Sequence of chain 1.C:
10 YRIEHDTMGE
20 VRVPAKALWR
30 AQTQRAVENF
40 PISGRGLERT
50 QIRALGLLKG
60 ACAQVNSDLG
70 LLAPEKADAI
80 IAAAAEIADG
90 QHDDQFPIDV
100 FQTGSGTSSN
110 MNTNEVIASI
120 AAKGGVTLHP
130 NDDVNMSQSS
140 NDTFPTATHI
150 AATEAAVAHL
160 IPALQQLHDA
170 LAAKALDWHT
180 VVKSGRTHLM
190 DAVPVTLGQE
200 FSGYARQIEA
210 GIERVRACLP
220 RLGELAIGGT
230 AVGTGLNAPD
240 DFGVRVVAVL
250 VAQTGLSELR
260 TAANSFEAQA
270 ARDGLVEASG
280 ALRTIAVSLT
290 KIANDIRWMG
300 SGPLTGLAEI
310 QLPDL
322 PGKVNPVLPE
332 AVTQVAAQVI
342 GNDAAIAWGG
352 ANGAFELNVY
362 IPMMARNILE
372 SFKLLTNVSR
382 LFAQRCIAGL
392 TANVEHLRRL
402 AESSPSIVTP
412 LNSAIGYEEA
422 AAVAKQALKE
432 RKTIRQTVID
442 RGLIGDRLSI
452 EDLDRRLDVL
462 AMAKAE

This small molecule binds to this protein.
Small molecule (SMILES): COc1ccc(S(=O)(=O)N2CCc3ccccc3CC2)cc1NC(=O)Cc1n[nH]c(=O)c2ccccc12

Binding-site contacts:
Ligand atom C20 contacts residue ARG400 of chain 1.C at 3.4 Å.
Ligand atom O1 contacts residue L0K1 of chain 1.H at 3.5 Å (h-bond).
Ligand atom O2 contacts residue LEU429 of chain 1.A at 3.4 Å (h-bond).
Ligand atom C25 contacts residue ARG432 of chain 1.A at 3.5 Å.
Ligand atom C19 contacts residue ARG400 of chain 1.C at 3.6 Å.
Ligand atom C1 contacts residue LEU303 of chain 1.A at 3.5 Å (hydrophobic).
Ligand atom N1 contacts residue ARG432 of chain 1.A at 3.4 Å (salt-bridge).
Ligand atom O3 contacts residue L0K1 of chain 1.H at 3.2 Å (h-bond).
Ligand atom C16 contacts residue L0K1 of chain 1.H at 3.3 Å.
Ligand atom O3 contacts residue ARG432 of chain 1.A at 2.9 Å (salt-bridge).
Ligand atom C24 contacts residue ARG432 of chain 1.A at 3.6 Å.
Ligand atom C3 contacts residue L0K1 of chain 1.H at 3.6 Å.
Ligand atom N2 contacts residue LEU429 of chain 1.A at 2.8 Å (h-bond).
Ligand atom C2 contacts residue LEU303 of chain 1.A at 3.2 Å (hydrophobic).
Ligand atom C13 contacts residue HIS397 of chain 1.C at 3.5 Å.
Ligand atom C4 contacts residue THR304 of chain 1.A at 3.6 Å.
Ligand atom C4 contacts residue L0K1 of chain 1.H at 3.6 Å.
Ligand atom C1 contacts residue LEU401 of chain 1.C at 3.6 Å (hydrophobic).
Ligand atom C14 contacts residue HIS397 of chain 1.C at 3.6 Å.
Ligand atom N contacts residue L0K1 of chain 1.H at 3.5 Å.
Ligand atom C4 contacts residue GLY305 of chain 1.C at 3.4 Å.
Ligand atom C12 contacts residue ASN394 of chain 1.C at 3.7 Å.
Ligand atom O3 contacts residue HIS397 of chain 1.C at 3.4 Å.
Ligand atom C21 contacts residue ARG432 of chain 1.A at 3.5 Å.
Ligand atom O4 contacts residue L0K1 of chain 1.H at 3.3 Å (h-bond).
Ligand atom C21 contacts residue ARG400 of chain 1.C at 3.4 Å.
Ligand atom C9 contacts residue ARG432 of chain 1.A at 3.4 Å.
Ligand atom O4 contacts residue ARG432 of chain 1.C at 3.1 Å.
Ligand atom C10 contacts residue ARG432 of chain 1.A at 3.4 Å.
Ligand atom C1 contacts residue L0K1 of chain 1.H at 3.5 Å.
Ligand atom C5 contacts residue L0K1 of chain 1.H at 3.5 Å.
Ligand atom O contacts residue LEU303 of chain 1.A at 3.5 Å.
Ligand atom C8 contacts residue ARG432 of chain 1.A at 3.5 Å.
Ligand atom C15 contacts residue ARG432 of chain 1.A at 3.5 Å.
Ligand atom C6 contacts residue L0K1 of chain 1.H at 3.4 Å.
Ligand atom C19 contacts residue ARG432 of chain 1.A at 3.6 Å.
Ligand atom N2 contacts residue ARG432 of chain 1.A at 3.5 Å.
Ligand atom C2 contacts residue L0K1 of chain 1.H at 3.6 Å.
Ligand atom C22 contacts residue ARG432 of chain 1.A at 3.6 Å.
Ligand atom C15 contacts residue LEU429 of chain 1.A at 3.5 Å (hydrophobic).

Sequence of chain 1.A:
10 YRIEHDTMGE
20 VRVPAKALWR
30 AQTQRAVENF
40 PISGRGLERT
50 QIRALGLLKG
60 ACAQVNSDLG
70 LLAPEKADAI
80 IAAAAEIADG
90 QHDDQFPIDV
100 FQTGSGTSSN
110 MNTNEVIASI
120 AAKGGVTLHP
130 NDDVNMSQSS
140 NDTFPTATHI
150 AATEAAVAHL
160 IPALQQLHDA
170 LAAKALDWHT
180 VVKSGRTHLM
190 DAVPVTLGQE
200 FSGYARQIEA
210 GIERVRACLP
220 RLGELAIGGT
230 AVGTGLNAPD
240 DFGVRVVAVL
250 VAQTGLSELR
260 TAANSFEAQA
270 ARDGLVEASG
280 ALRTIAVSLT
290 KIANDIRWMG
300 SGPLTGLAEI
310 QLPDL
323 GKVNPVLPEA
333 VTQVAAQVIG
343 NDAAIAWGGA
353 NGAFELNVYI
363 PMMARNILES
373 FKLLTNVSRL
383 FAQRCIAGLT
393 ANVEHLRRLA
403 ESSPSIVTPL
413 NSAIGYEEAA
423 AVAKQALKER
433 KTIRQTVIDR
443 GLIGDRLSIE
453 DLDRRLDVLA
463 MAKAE